Binding-site contacts:
Ligand atom C8 contacts residue LEU192 of chain 32.E at 3.7 Å (hydrophobic).
Ligand atom C2 contacts residue LEU192 of chain 32.E at 4.3 Å (hydrophobic).
Ligand atom N2 contacts residue ASN200 of chain 32.E at 3.3 Å (h-bond).
Ligand atom N2 contacts residue LEU192 of chain 32.E at 3.5 Å.
Ligand atom C6 contacts residue ASN200 of chain 32.E at 3.3 Å.
Ligand atom C4 contacts residue ASN200 of chain 32.E at 3.8 Å.
Ligand atom C3 contacts residue ASN200 of chain 32.E at 3.7 Å.
Ligand atom C5 contacts residue SER197 of chain 32.E at 4.2 Å.
Ligand atom C5 contacts residue ASN200 of chain 32.E at 3.3 Å.
Ligand atom C2 contacts residue ASN200 of chain 32.E at 2.5 Å.
Ligand atom O7 contacts residue ASN200 of chain 32.E at 3.3 Å (h-bond).
Ligand atom C8 contacts residue VAL205 of chain 32.E at 3.7 Å (hydrophobic).
Ligand atom O6 contacts residue ASN200 of chain 32.E at 3.0 Å (h-bond).
Ligand atom C6 contacts residue SER197 of chain 32.E at 4.3 Å.
Ligand atom C6 contacts residue LEU199 of chain 32.E at 4.1 Å (hydrophobic).
Ligand atom C1 contacts residue ASN200 of chain 32.E at 1.4 Å.
Ligand atom O7 contacts residue LYS203 of chain 32.E at 4.0 Å.
Ligand atom C7 contacts residue LEU192 of chain 32.E at 3.8 Å (hydrophobic).
Ligand atom C7 contacts residue ASN200 of chain 32.E at 3.6 Å.
Ligand atom O5 contacts residue SER197 of chain 32.E at 4.0 Å.
Ligand atom O5 contacts residue ASN200 of chain 32.E at 2.5 Å (h-bond).
Ligand atom C1 contacts residue LEU192 of chain 32.E at 3.9 Å (hydrophobic).

The protein below binds the small molecule below.
Small molecule (SMILES): CC(=O)N[C@@H]1[C@@H](O)[C@H](O)[C@@H](CO)O[C@H]1O

Sequence of chain 32.E:
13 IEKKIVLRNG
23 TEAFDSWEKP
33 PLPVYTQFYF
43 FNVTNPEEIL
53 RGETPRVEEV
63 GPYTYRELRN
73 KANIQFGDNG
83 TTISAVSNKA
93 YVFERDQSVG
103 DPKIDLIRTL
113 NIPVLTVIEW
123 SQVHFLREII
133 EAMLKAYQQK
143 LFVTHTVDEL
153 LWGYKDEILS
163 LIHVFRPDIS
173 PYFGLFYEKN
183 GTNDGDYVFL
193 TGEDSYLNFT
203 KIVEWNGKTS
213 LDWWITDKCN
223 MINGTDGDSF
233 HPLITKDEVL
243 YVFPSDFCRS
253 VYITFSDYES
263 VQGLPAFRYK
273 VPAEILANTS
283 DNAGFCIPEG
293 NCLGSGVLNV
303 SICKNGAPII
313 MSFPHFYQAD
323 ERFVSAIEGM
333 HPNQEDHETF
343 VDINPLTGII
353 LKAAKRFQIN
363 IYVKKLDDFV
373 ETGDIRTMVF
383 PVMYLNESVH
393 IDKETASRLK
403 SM